Binding-site contacts:
Ligand atom O5 contacts residue VAL127 of chain 1.C at 3.9 Å.
Ligand atom O5 contacts residue ASN125 of chain 1.C at 3.9 Å.
Ligand atom C4 contacts residue ASN122 of chain 1.C at 4.2 Å.
Ligand atom C5 contacts residue ASN125 of chain 1.C at 3.6 Å.
Ligand atom C3 contacts residue ASN122 of chain 1.C at 3.8 Å.
Ligand atom C5 contacts residue ASN122 of chain 1.C at 3.7 Å.
Ligand atom N2 contacts residue ASN122 of chain 1.C at 3.0 Å (h-bond).
Ligand atom C7 contacts residue THR124 of chain 1.C at 3.9 Å.
Ligand atom O6 contacts residue VAL171 of chain 1.C at 3.5 Å.
Ligand atom C8 contacts residue THR124 of chain 1.C at 4.0 Å.
Ligand atom O5 contacts residue ASN122 of chain 1.C at 2.3 Å (h-bond).
Ligand atom C3 contacts residue THR124 of chain 1.C at 3.7 Å.
Ligand atom C1 contacts residue THR124 of chain 1.C at 3.4 Å.
Ligand atom C4 contacts residue ASN125 of chain 1.C at 4.2 Å.
Ligand atom C8 contacts residue ASN122 of chain 1.C at 3.4 Å.
Ligand atom C2 contacts residue ASN125 of chain 1.C at 4.2 Å.
Ligand atom C7 contacts residue ASN122 of chain 1.C at 3.5 Å.
Ligand atom C3 contacts residue ASN125 of chain 1.C at 3.8 Å.
Ligand atom N2 contacts residue THR124 of chain 1.C at 2.9 Å (h-bond).
Ligand atom C2 contacts residue ASN122 of chain 1.C at 2.5 Å.
Ligand atom O4 contacts residue ASN125 of chain 1.C at 4.5 Å.
Ligand atom C1 contacts residue ASN122 of chain 1.C at 1.4 Å.
Ligand atom C1 contacts residue ASN125 of chain 1.C at 3.5 Å.
Ligand atom C6 contacts residue VAL171 of chain 1.C at 4.4 Å (hydrophobic).
Ligand atom O7 contacts residue ASN122 of chain 1.C at 3.6 Å.
Ligand atom O6 contacts residue VAL127 of chain 1.C at 3.3 Å.
Ligand atom C2 contacts residue THR124 of chain 1.C at 3.5 Å.

A small-molecule ligand and the protein it binds are described below.
Small molecule (SMILES): CC(=O)N[C@@H]1[C@@H](O)[C@H](O)[C@@H](CO)O[C@H]1O

Sequence of chain 1.C:
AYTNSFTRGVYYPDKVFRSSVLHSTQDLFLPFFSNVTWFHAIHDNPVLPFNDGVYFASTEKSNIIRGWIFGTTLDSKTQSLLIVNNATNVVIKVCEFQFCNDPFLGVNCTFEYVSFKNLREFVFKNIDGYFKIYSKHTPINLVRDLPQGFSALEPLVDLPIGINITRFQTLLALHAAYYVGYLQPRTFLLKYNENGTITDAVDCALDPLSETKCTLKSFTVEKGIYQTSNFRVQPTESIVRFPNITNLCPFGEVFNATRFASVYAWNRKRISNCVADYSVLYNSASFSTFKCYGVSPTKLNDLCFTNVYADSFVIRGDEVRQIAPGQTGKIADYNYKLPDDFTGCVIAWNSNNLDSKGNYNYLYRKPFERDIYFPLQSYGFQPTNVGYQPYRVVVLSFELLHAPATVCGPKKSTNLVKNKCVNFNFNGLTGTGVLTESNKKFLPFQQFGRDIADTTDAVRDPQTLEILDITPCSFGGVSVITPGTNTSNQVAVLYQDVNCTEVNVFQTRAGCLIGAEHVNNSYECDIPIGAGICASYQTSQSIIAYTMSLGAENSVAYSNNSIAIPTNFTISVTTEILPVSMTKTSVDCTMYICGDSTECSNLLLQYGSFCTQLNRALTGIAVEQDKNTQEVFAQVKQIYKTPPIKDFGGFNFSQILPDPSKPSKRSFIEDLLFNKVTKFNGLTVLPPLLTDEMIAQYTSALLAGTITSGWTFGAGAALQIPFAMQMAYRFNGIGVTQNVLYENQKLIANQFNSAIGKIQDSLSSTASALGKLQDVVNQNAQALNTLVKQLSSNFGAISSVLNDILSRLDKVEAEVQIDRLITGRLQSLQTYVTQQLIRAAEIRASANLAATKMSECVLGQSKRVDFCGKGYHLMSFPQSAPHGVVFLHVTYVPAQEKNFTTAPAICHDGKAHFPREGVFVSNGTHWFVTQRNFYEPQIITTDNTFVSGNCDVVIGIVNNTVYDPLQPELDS